Sequence of chain 1.B:
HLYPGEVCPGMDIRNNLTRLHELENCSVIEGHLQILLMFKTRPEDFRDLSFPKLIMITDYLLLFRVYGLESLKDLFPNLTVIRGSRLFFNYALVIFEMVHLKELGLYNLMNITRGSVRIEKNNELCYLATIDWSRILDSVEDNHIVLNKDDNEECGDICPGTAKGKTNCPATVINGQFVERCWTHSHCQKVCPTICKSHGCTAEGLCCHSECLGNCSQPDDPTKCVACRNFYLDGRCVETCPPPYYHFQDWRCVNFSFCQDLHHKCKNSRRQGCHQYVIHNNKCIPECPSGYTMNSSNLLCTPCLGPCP

Binding-site contacts:
Ligand atom C7 contacts residue GLU24 of chain 1.B at 4.2 Å.
Ligand atom C1 contacts residue GLU24 of chain 1.B at 3.3 Å.
Ligand atom C3 contacts residue ASN25 of chain 1.B at 3.8 Å.
Ligand atom C7 contacts residue GLU6 of chain 1.B at 4.4 Å.
Ligand atom O5 contacts residue ASN25 of chain 1.B at 2.3 Å (h-bond).
Ligand atom O7 contacts residue ASN25 of chain 1.B at 3.8 Å.
Ligand atom C5 contacts residue GLU24 of chain 1.B at 4.2 Å.
Ligand atom C3 contacts residue GLU24 of chain 1.B at 3.5 Å.
Ligand atom C4 contacts residue ASN25 of chain 1.B at 4.2 Å.
Ligand atom C1 contacts residue GLU6 of chain 1.B at 4.4 Å.
Ligand atom C7 contacts residue ASN25 of chain 1.B at 3.6 Å.
Ligand atom O5 contacts residue GLU24 of chain 1.B at 4.2 Å.
Ligand atom C8 contacts residue HIS21 of chain 1.B at 4.3 Å.
Ligand atom C5 contacts residue ASN25 of chain 1.B at 3.6 Å.
Ligand atom O7 contacts residue GLU6 of chain 1.B at 3.7 Å.
Ligand atom C1 contacts residue ASN25 of chain 1.B at 1.4 Å.
Ligand atom N2 contacts residue GLU24 of chain 1.B at 3.1 Å (salt-bridge).
Ligand atom C2 contacts residue ASN25 of chain 1.B at 2.5 Å.
Ligand atom C8 contacts residue GLU22 of chain 1.B at 4.0 Å.
Ligand atom N2 contacts residue ASN25 of chain 1.B at 2.9 Å (h-bond).
Ligand atom O3 contacts residue GLU24 of chain 1.B at 4.5 Å.
Ligand atom C4 contacts residue GLU24 of chain 1.B at 4.5 Å.
Ligand atom C2 contacts residue GLU24 of chain 1.B at 3.5 Å.

The protein below binds the small molecule below.
Small molecule (SMILES): CC(=O)N[C@H]1[C@H](O[C@H]2[C@H](O)[C@@H](NC(C)=O)CO[C@@H]2CO[C@@H]2O[C@@H](C)[C@@H](O)[C@@H](O)[C@@H]2O)O[C@H](CO)[C@@H](O[C@@H]2O[C@H](CO)[C@@H](O)[C@H](O)[C@@H]2O)[C@@H]1O